A protein and the small-molecule ligand that binds it are described below.
Small molecule (SMILES): CC(=O)N[C@H]1[C@H](O[C@H]2[C@H](O)[C@@H](NC(C)=O)CO[C@@H]2CO)O[C@H](CO)[C@@H](O)[C@@H]1O

Binding-site contacts:
Ligand atom C5 contacts residue ASN153 of chain 2.C at 3.6 Å.
Ligand atom C4 contacts residue HIS149 of chain 2.C at 3.7 Å.
Ligand atom C3 contacts residue HIS149 of chain 2.C at 4.3 Å.
Ligand atom C8 contacts residue ASN153 of chain 2.C at 3.9 Å.
Ligand atom O5 contacts residue HIS158 of chain 2.C at 3.2 Å.
Ligand atom C3 contacts residue ASN153 of chain 2.C at 3.9 Å.
Ligand atom C8 contacts residue TRP101 of chain 2.E at 4.4 Å (hydrophobic).
Ligand atom O5 contacts residue THR155 of chain 2.C at 3.8 Å.
Ligand atom C6 contacts residue HIS149 of chain 2.C at 4.1 Å.
Ligand atom C6 contacts residue GLY156 of chain 2.C at 3.8 Å.
Ligand atom O7 contacts residue GLY102 of chain 2.E at 3.0 Å (h-bond).
Ligand atom C1 contacts residue ASN153 of chain 2.C at 1.4 Å.
Ligand atom C2 contacts residue ASN153 of chain 2.C at 2.6 Å.
Ligand atom O5 contacts residue HIS149 of chain 2.C at 3.8 Å.
Ligand atom O5 contacts residue GLY156 of chain 2.C at 3.9 Å.
Ligand atom C2 contacts residue HIS149 of chain 2.C at 3.6 Å.
Ligand atom O7 contacts residue ASN103 of chain 2.E at 4.5 Å.
Ligand atom O6 contacts residue HIS158 of chain 2.C at 3.4 Å.
Ligand atom C7 contacts residue ASN153 of chain 2.C at 3.6 Å.
Ligand atom O7 contacts residue TRP101 of chain 2.E at 3.4 Å (h-bond).
Ligand atom C8 contacts residue ALA150 of chain 2.C at 4.5 Å (hydrophobic).
Ligand atom O6 contacts residue HIS149 of chain 2.C at 3.6 Å.
Ligand atom C7 contacts residue GLY102 of chain 2.E at 4.0 Å.
Ligand atom C5 contacts residue HIS149 of chain 2.C at 3.6 Å.
Ligand atom O7 contacts residue ASN153 of chain 2.C at 4.0 Å.
Ligand atom C4 contacts residue ASN153 of chain 2.C at 4.2 Å.
Ligand atom O3 contacts residue HIS149 of chain 2.C at 4.2 Å.
Ligand atom C1 contacts residue HIS158 of chain 2.C at 4.1 Å.
Ligand atom C6 contacts residue HIS158 of chain 2.C at 3.9 Å.
Ligand atom C5 contacts residue GLY156 of chain 2.C at 4.0 Å.
Ligand atom C8 contacts residue HIS149 of chain 2.C at 3.5 Å.
Ligand atom C7 contacts residue TRP101 of chain 2.E at 4.3 Å (hydrophobic).
Ligand atom O5 contacts residue ASN153 of chain 2.C at 2.2 Å (h-bond).
Ligand atom C5 contacts residue HIS158 of chain 2.C at 4.2 Å.
Ligand atom C1 contacts residue THR155 of chain 2.C at 3.7 Å.
Ligand atom C1 contacts residue HIS149 of chain 2.C at 3.7 Å.
Ligand atom N2 contacts residue ASN153 of chain 2.C at 3.2 Å (h-bond).

Sequence of chain 2.C:
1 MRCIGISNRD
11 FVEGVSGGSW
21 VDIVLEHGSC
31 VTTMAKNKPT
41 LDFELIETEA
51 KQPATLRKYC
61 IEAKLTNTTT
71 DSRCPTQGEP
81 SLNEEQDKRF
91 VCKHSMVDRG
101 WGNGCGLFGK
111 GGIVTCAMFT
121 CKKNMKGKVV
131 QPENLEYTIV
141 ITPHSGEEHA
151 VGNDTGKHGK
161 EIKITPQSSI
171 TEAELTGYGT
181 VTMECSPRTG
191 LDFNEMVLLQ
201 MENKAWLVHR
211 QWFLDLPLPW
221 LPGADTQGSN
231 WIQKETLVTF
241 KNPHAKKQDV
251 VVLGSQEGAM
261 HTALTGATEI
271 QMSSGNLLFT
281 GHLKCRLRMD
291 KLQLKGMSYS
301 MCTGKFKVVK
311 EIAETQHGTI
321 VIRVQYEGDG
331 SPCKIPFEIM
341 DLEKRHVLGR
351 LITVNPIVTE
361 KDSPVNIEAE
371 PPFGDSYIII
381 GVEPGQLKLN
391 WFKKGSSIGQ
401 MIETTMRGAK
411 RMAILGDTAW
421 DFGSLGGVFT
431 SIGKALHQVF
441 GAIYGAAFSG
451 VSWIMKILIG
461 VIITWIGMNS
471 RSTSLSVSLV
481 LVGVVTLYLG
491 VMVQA

Sequence of chain 2.E:
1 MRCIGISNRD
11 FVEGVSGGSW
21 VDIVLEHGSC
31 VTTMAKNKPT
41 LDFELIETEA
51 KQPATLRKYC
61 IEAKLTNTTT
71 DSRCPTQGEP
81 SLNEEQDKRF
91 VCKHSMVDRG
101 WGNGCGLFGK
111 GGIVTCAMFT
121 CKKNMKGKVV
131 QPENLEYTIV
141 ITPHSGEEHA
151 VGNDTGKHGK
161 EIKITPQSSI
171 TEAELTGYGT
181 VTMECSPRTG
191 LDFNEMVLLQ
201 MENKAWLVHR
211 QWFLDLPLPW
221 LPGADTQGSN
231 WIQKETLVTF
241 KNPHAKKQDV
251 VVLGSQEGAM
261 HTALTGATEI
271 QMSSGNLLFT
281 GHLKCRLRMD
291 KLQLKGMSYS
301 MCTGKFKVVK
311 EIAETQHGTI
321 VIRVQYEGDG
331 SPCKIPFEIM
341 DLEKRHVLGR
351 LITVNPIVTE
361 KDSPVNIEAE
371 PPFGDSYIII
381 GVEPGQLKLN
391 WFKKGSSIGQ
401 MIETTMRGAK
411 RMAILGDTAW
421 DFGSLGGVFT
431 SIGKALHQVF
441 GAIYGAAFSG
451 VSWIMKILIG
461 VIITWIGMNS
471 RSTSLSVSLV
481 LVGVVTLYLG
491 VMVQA